Sequence of chain 1.C:
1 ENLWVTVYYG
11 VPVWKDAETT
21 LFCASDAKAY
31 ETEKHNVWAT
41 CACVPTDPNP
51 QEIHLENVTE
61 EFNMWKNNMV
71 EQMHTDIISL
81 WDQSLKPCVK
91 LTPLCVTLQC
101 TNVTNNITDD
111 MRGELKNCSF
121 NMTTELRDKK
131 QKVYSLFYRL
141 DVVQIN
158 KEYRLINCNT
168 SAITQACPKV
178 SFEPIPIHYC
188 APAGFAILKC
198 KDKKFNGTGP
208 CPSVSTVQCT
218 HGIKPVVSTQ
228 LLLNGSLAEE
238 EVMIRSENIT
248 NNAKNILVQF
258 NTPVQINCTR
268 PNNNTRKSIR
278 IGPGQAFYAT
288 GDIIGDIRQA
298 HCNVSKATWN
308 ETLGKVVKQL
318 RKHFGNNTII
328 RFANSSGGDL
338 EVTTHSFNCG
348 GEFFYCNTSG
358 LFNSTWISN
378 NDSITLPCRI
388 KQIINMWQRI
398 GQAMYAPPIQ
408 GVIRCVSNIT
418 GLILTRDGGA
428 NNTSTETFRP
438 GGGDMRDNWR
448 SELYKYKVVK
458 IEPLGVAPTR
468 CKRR

Sequence of chain 1.F:
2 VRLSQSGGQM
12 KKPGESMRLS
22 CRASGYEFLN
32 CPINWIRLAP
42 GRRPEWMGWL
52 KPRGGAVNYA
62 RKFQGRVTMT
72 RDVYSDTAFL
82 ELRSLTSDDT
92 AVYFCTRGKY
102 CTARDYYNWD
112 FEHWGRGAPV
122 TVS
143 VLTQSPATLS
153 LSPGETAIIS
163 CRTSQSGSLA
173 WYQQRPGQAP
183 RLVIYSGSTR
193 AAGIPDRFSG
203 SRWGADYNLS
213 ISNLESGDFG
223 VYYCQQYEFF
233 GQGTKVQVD

A small-molecule ligand and the protein it binds are described below.
Small molecule (SMILES): CC(=O)N[C@H]1[C@H](O[C@H]2[C@H](O)[C@@H](NC(C)=O)CO[C@@H]2CO)O[C@H](CO)[C@@H](O[C@@H]2O[C@H](CO[C@H]3O[C@H](CO)[C@@H](O)[C@H](O)[C@@H]3O)[C@@H](O)[C@H](O[C@H]3O[C@H](CO)[C@@H](O)[C@H](O)[C@@H]3O[C@H]3O[C@H](CO)[C@@H](O)[C@H](O)[C@@H]3O)[C@@H]2O)[C@@H]1O

Binding-site contacts:
Ligand atom C7 contacts residue PRO181 of chain 1.C at 4.3 Å (hydrophobic).
Ligand atom C6 contacts residue GLU180 of chain 1.C at 4.3 Å.
Ligand atom C5 contacts residue ASN231 of chain 1.C at 3.7 Å.
Ligand atom O7 contacts residue GLU180 of chain 1.C at 4.1 Å.
Ligand atom C1 contacts residue PCA1 of chain 1.F at 4.3 Å.
Ligand atom O6 contacts residue GLY347 of chain 1.C at 4.5 Å.
Ligand atom O3 contacts residue GLU180 of chain 1.C at 3.4 Å (salt-bridge).
Ligand atom N2 contacts residue SER414 of chain 1.C at 3.8 Å.
Ligand atom C2 contacts residue ASN231 of chain 1.C at 2.5 Å.
Ligand atom N2 contacts residue ASN231 of chain 1.C at 2.9 Å (h-bond).
Ligand atom C1 contacts residue GLU180 of chain 1.C at 4.3 Å.
Ligand atom O3 contacts residue LYS34 of chain 1.C at 3.3 Å.
Ligand atom O5 contacts residue ASN231 of chain 1.C at 2.4 Å (h-bond).
Ligand atom C4 contacts residue ASN231 of chain 1.C at 4.2 Å.
Ligand atom O6 contacts residue GLU180 of chain 1.C at 3.6 Å (salt-bridge).
Ligand atom O7 contacts residue VAL223 of chain 1.C at 4.1 Å.
Ligand atom C3 contacts residue GLU180 of chain 1.C at 4.4 Å.
Ligand atom C8 contacts residue ASN345 of chain 1.C at 4.3 Å.
Ligand atom C7 contacts residue ASN231 of chain 1.C at 3.5 Å.
Ligand atom C7 contacts residue VAL223 of chain 1.C at 4.3 Å (hydrophobic).
Ligand atom C5 contacts residue VAL413 of chain 1.C at 4.3 Å (hydrophobic).
Ligand atom C5 contacts residue GLU180 of chain 1.C at 3.8 Å.
Ligand atom C8 contacts residue VAL223 of chain 1.C at 3.7 Å (hydrophobic).
Ligand atom O4 contacts residue VAL413 of chain 1.C at 4.2 Å.
Ligand atom O7 contacts residue ASN231 of chain 1.C at 3.8 Å.
Ligand atom C3 contacts residue ASN231 of chain 1.C at 3.8 Å.
Ligand atom O4 contacts residue LYS34 of chain 1.C at 3.8 Å.
Ligand atom C8 contacts residue PRO181 of chain 1.C at 4.4 Å (hydrophobic).
Ligand atom O7 contacts residue PRO181 of chain 1.C at 3.3 Å.
Ligand atom C2 contacts residue SER414 of chain 1.C at 4.4 Å.
Ligand atom C3 contacts residue SER414 of chain 1.C at 4.3 Å.
Ligand atom O5 contacts residue PCA1 of chain 1.F at 4.0 Å.
Ligand atom C3 contacts residue VAL413 of chain 1.C at 4.3 Å (hydrophobic).
Ligand atom O5 contacts residue GLU180 of chain 1.C at 4.2 Å.
Ligand atom C1 contacts residue ASN231 of chain 1.C at 1.4 Å.